Binding-site contacts:
Ligand atom C13 contacts residue HEM1 of chain 1.H at 3.8 Å.
Ligand atom C5' contacts residue TRP382 of chain 1.B at 3.3 Å (hydrophobic).
Ligand atom F13 contacts residue SER289 of chain 1.B at 3.5 Å.
Ligand atom C61 contacts residue TYR410 of chain 1.B at 3.7 Å (hydrophobic).
Ligand atom C2 contacts residue GLN182 of chain 1.B at 3.6 Å.
Ligand atom C2 contacts residue HEM1 of chain 1.H at 3.6 Å.
Ligand atom N11 contacts residue HEM1 of chain 1.H at 2.8 Å (h-bond).
Ligand atom C16 contacts residue HEM1 of chain 1.H at 3.6 Å.
Ligand atom N61 contacts residue ARG118 of chain 1.B at 3.6 Å.
Ligand atom C51 contacts residue VAL40 of chain 1.B at 3.7 Å (hydrophobic).
Ligand atom C5' contacts residue H4B1 of chain 1.I at 3.4 Å.
Ligand atom C14 contacts residue TRP291 of chain 1.B at 3.8 Å (hydrophobic).
Ligand atom C51 contacts residue TYR410 of chain 1.B at 3.5 Å (hydrophobic).
Ligand atom C4 contacts residue HEM1 of chain 1.H at 3.7 Å.
Ligand atom C15 contacts residue HEM1 of chain 1.H at 3.4 Å.
Ligand atom C21 contacts residue HEM1 of chain 1.H at 3.6 Å.
Ligand atom F13 contacts residue PHE288 of chain 1.B at 3.6 Å.
Ligand atom N2 contacts residue HEM1 of chain 1.H at 2.8 Å (h-bond).
Ligand atom C51 contacts residue LEU41 of chain 1.B at 3.8 Å (hydrophobic).
Ligand atom F13 contacts residue HEM1 of chain 1.H at 3.4 Å.
Ligand atom C11 contacts residue HEM1 of chain 1.H at 3.8 Å.
Ligand atom C16 contacts residue GLU296 of chain 1.B at 3.2 Å.
Ligand atom C14 contacts residue HEM1 of chain 1.H at 3.3 Å.
Ligand atom C2' contacts residue H4B1 of chain 1.I at 3.6 Å.
Ligand atom N1' contacts residue HEM1 of chain 1.H at 2.8 Å (h-bond).
Ligand atom C15 contacts residue TRP291 of chain 1.B at 3.4 Å (hydrophobic).
Ligand atom C61 contacts residue HEM1 of chain 1.H at 3.7 Å.
Ligand atom C71 contacts residue HEM1 of chain 1.H at 3.6 Å.
Ligand atom C3 contacts residue HEM1 of chain 1.H at 3.8 Å.
Ligand atom C3 contacts residue GLU296 of chain 1.B at 3.5 Å.
Ligand atom C41 contacts residue TYR410 of chain 1.B at 3.7 Å (hydrophobic).
Ligand atom C1 contacts residue HEM1 of chain 1.H at 3.4 Å.
Ligand atom F13 contacts residue GLY290 of chain 1.B at 3.2 Å.
Ligand atom C15 contacts residue GLU296 of chain 1.B at 3.6 Å.
Ligand atom N61 contacts residue HEM1 of chain 1.H at 3.0 Å (h-bond).
Ligand atom C14 contacts residue GLY290 of chain 1.B at 3.8 Å.
Ligand atom N1' contacts residue H4B1 of chain 1.I at 2.8 Å (h-bond).
Ligand atom C2' contacts residue HEM1 of chain 1.H at 3.7 Å.
Ligand atom C5' contacts residue HEM1 of chain 1.H at 3.2 Å.
Ligand atom C81 contacts residue TRP10 of chain 1.A at 3.6 Å (hydrophobic).

This small molecule binds to this protein.
Small molecule (SMILES): Cc1cc(N)nc(C[C@@H]2CNC[C@@H]2NCCNCCc2cccc(F)c2)c1

Sequence of chain 1.B:
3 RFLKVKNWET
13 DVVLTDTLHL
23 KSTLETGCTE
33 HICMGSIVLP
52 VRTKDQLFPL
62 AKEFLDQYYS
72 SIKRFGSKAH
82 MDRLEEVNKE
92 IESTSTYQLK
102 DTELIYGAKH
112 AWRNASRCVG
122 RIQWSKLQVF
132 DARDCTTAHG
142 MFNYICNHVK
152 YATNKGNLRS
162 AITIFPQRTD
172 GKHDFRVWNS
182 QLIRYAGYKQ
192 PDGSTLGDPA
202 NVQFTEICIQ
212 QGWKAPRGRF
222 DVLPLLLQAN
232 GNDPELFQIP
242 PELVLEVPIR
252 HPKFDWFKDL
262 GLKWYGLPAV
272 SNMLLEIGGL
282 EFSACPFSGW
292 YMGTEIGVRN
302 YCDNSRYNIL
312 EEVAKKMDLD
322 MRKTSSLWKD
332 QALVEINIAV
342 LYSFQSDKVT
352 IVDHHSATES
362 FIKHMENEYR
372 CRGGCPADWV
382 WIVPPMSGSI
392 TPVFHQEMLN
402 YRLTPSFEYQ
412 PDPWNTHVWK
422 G

Sequence of chain 1.A:
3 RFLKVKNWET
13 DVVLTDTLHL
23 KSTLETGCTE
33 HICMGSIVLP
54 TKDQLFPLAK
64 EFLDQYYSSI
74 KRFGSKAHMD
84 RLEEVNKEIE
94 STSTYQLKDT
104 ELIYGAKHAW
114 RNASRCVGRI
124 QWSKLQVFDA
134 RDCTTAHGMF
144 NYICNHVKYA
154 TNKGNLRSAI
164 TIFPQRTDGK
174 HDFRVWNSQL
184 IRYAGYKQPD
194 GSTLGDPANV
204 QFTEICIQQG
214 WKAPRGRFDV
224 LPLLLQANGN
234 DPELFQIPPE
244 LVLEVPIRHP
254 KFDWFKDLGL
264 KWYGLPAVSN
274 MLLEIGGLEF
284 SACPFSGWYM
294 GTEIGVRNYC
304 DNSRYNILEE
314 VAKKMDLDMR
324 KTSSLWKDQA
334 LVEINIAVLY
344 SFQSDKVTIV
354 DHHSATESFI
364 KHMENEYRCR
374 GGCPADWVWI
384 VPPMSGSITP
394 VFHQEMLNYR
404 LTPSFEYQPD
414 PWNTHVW